The small molecule below binds the protein below.
Small molecule (SMILES): CN(Cc1ccc(N2CCC(CCC(=O)N3CCCC3)CC2)cc1)C(=O)OC(C)(C)C

Binding-site contacts:
Ligand atom C7 contacts residue TRP211 of chain 1.A at 3.6 Å (hydrophobic).
Ligand atom C contacts residue ASN183 of chain 1.A at 3.7 Å.
Ligand atom N contacts residue ASN183 of chain 1.A at 4.0 Å.
Ligand atom C contacts residue PHE114 of chain 1.A at 3.9 Å (hydrophobic).
Ligand atom C3 contacts residue PHE114 of chain 1.A at 3.8 Å (hydrophobic).
Ligand atom C9 contacts residue LEU91 of chain 1.A at 3.9 Å (hydrophobic).
Ligand atom C1 contacts residue PHE114 of chain 1.A at 3.9 Å (hydrophobic).
Ligand atom C4 contacts residue ASN183 of chain 1.A at 3.6 Å.
Ligand atom O2 contacts residue PHE114 of chain 1.A at 3.7 Å.
Ligand atom C5 contacts residue ASN180 of chain 1.A at 3.4 Å.
Ligand atom C3 contacts residue TRP149 of chain 1.A at 3.8 Å (hydrophobic).
Ligand atom C11 contacts residue TRP211 of chain 1.A at 3.7 Å (hydrophobic).
Ligand atom C2 contacts residue TRP149 of chain 1.A at 3.5 Å (hydrophobic).
Ligand atom C13 contacts residue TRP107 of chain 1.A at 3.8 Å (hydrophobic).
Ligand atom C12 contacts residue GLY110 of chain 1.A at 4.0 Å.
Ligand atom C6 contacts residue ASN183 of chain 1.A at 3.9 Å.
Ligand atom C9 contacts residue TYR152 of chain 1.A at 4.0 Å (hydrophobic).
Ligand atom C contacts residue GLU184 of chain 1.A at 4.0 Å.
Ligand atom C17 contacts residue TYR152 of chain 1.A at 3.2 Å (hydrophobic).
Ligand atom C16 contacts residue TYR152 of chain 1.A at 3.6 Å (hydrophobic).
Ligand atom C14 contacts residue MET106 of chain 1.A at 3.5 Å (hydrophobic).
Ligand atom O2 contacts residue ASN183 of chain 1.A at 2.7 Å (h-bond).
Ligand atom C9 contacts residue THR153 of chain 1.A at 3.8 Å.
Ligand atom C1 contacts residue TRP142 of chain 1.A at 4.0 Å (hydrophobic).
Ligand atom C6 contacts residue TRP211 of chain 1.A at 3.9 Å (hydrophobic).
Ligand atom C8 contacts residue PHE114 of chain 1.A at 3.6 Å (hydrophobic).
Ligand atom C contacts residue LEU187 of chain 1.A at 3.9 Å (hydrophobic).
Ligand atom C17 contacts residue LEU91 of chain 1.A at 3.3 Å (hydrophobic).
Ligand atom C5 contacts residue PHE114 of chain 1.A at 3.7 Å (hydrophobic).
Ligand atom C10 contacts residue TRP211 of chain 1.A at 3.8 Å (hydrophobic).
Ligand atom C8 contacts residue LEU91 of chain 1.A at 4.0 Å (hydrophobic).
Ligand atom C13 contacts residue GLY110 of chain 1.A at 4.0 Å.
Ligand atom C2 contacts residue MET146 of chain 1.A at 3.5 Å (hydrophobic).
Ligand atom C6 contacts residue PHE114 of chain 1.A at 4.0 Å (hydrophobic).
Ligand atom C4 contacts residue PHE114 of chain 1.A at 3.6 Å (hydrophobic).
Ligand atom N contacts residue PHE114 of chain 1.A at 3.6 Å.
Ligand atom C11 contacts residue GLY110 of chain 1.A at 3.9 Å.
Ligand atom C3 contacts residue ASN180 of chain 1.A at 3.4 Å.
Ligand atom C11 contacts residue ILE111 of chain 1.A at 3.7 Å (hydrophobic).
Ligand atom C10 contacts residue TRP107 of chain 1.A at 3.6 Å (hydrophobic).

Sequence of chain 1.A:
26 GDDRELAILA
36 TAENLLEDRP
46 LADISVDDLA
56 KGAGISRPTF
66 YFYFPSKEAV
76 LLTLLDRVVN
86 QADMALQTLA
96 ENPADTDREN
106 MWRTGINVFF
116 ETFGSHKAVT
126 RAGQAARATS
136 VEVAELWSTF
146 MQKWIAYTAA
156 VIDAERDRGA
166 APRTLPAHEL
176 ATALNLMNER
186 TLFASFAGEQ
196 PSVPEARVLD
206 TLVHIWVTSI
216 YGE